A small-molecule ligand and the protein it binds are described below.
Small molecule (SMILES): OC[C@H]1O[C@H](O[C@H]2[C@H](O)[C@@H](O)[C@@H](O)O[C@@H]2CO)[C@H](O)[C@@H](O)[C@@H]1O

Sequence of chain 1.A:
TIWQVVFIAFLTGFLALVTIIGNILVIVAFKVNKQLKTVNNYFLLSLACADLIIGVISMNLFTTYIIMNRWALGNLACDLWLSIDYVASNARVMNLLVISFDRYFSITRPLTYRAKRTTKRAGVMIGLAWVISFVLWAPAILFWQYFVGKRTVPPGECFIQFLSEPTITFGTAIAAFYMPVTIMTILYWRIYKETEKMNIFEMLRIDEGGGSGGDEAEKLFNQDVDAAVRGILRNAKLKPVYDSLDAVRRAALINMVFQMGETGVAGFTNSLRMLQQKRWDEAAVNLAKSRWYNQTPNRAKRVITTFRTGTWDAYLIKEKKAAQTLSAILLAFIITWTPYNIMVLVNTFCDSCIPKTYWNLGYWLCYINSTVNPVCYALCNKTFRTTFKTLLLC

Binding-site contacts:
Ligand atom C3 contacts residue MET267 of chain 1.A at 4.5 Å (hydrophobic).
Ligand atom O6 contacts residue ALA235 of chain 1.A at 3.7 Å.
Ligand atom O3 contacts residue GLY268 of chain 1.A at 2.6 Å (h-bond).
Ligand atom O2 contacts residue VAL264 of chain 1.A at 2.7 Å (h-bond).
Ligand atom C6 contacts residue ALA235 of chain 1.A at 4.3 Å (hydrophobic).
Ligand atom O2 contacts residue ASP231 of chain 1.A at 4.1 Å.
Ligand atom C5 contacts residue PHE265 of chain 1.A at 4.5 Å (hydrophobic).
Ligand atom O4 contacts residue PHE265 of chain 1.A at 3.6 Å (h-bond).
Ligand atom O5 contacts residue PHE265 of chain 1.A at 4.3 Å.
Ligand atom C3 contacts residue PHE265 of chain 1.A at 3.4 Å (hydrophobic).
Ligand atom O2 contacts residue GLY268 of chain 1.A at 3.6 Å.
Ligand atom C2 contacts residue ASP231 of chain 1.A at 3.8 Å.
Ligand atom O2 contacts residue PHE265 of chain 1.A at 4.2 Å.
Ligand atom C3 contacts residue VAL264 of chain 1.A at 3.8 Å (hydrophobic).
Ligand atom C2 contacts residue VAL264 of chain 1.A at 3.8 Å (hydrophobic).
Ligand atom C4 contacts residue PHE265 of chain 1.A at 4.1 Å (hydrophobic).
Ligand atom C3 contacts residue GLY268 of chain 1.A at 3.8 Å.
Ligand atom C2 contacts residue GLY268 of chain 1.A at 3.9 Å.
Ligand atom O4 contacts residue GLN266 of chain 1.A at 4.0 Å.
Ligand atom O3 contacts residue MET267 of chain 1.A at 3.1 Å.
Ligand atom O1 contacts residue ASP231 of chain 1.A at 3.7 Å.
Ligand atom O3 contacts residue VAL264 of chain 1.A at 3.5 Å (h-bond).
Ligand atom O3 contacts residue GLN266 of chain 1.A at 3.9 Å.
Ligand atom O6 contacts residue ASP231 of chain 1.A at 3.4 Å (salt-bridge).
Ligand atom C5 contacts residue ASP231 of chain 1.A at 4.3 Å.
Ligand atom C1 contacts residue ASP231 of chain 1.A at 3.0 Å.
Ligand atom O6 contacts residue ALA234 of chain 1.A at 3.9 Å.
Ligand atom O2 contacts residue GLU269 of chain 1.A at 3.8 Å.
Ligand atom O3 contacts residue PHE265 of chain 1.A at 3.7 Å.
Ligand atom C2 contacts residue GLU269 of chain 1.A at 4.4 Å.
Ligand atom C6 contacts residue ASP231 of chain 1.A at 3.8 Å.
Ligand atom C2 contacts residue PHE265 of chain 1.A at 4.1 Å (hydrophobic).
Ligand atom O5 contacts residue ASP231 of chain 1.A at 3.0 Å.